Binding-site contacts:
Ligand atom C6 contacts residue PRO22 of chain 1.A at 3.5 Å (hydrophobic).
Ligand atom O5 contacts residue PRO22 of chain 1.A at 3.9 Å.
Ligand atom O6 contacts residue ALA60 of chain 1.A at 4.2 Å.
Ligand atom C2 contacts residue ASN61 of chain 1.A at 2.5 Å.
Ligand atom C3 contacts residue ASN61 of chain 1.A at 3.9 Å.
Ligand atom C1 contacts residue ASN61 of chain 1.A at 1.4 Å.
Ligand atom O5 contacts residue ASN61 of chain 1.A at 2.4 Å (h-bond).
Ligand atom C6 contacts residue ASN23 of chain 1.A at 4.3 Å.
Ligand atom C4 contacts residue ASN61 of chain 1.A at 4.3 Å.
Ligand atom C5 contacts residue ASN61 of chain 1.A at 3.7 Å.
Ligand atom C5 contacts residue PRO22 of chain 1.A at 4.4 Å (hydrophobic).
Ligand atom C8 contacts residue ASN61 of chain 1.A at 4.3 Å.
Ligand atom O5 contacts residue ALA60 of chain 1.A at 3.8 Å.
Ligand atom O6 contacts residue ASN23 of chain 1.A at 3.2 Å (h-bond).
Ligand atom C1 contacts residue ALA60 of chain 1.A at 4.0 Å (hydrophobic).
Ligand atom O6 contacts residue PRO22 of chain 1.A at 2.7 Å (h-bond).
Ligand atom C7 contacts residue ASN61 of chain 1.A at 3.3 Å.
Ligand atom O7 contacts residue ASN61 of chain 1.A at 3.2 Å.
Ligand atom N2 contacts residue ASN61 of chain 1.A at 2.9 Å (h-bond).

This small molecule binds to this protein.
Small molecule (SMILES): CC(=O)N[C@@H]1[C@@H](O)[C@H](O)[C@@H](CO)O[C@H]1O

Sequence of chain 1.A:
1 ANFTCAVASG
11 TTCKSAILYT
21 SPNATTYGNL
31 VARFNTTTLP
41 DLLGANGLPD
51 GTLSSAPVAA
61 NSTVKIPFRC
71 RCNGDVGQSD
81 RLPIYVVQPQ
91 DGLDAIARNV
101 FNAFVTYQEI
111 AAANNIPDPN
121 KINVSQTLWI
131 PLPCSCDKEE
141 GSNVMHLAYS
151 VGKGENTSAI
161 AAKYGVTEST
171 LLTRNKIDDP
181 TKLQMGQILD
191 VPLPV